Binding-site contacts:
Ligand atom C4' contacts residue PHE187 of chain 1.I at 3.6 Å (hydrophobic).
Ligand atom N6 contacts residue LEU281 of chain 1.I at 3.7 Å.
Ligand atom PB contacts residue THR226 of chain 1.I at 3.7 Å.
Ligand atom C1D contacts residue LEU303 of chain 1.I at 3.7 Å (hydrophobic).
Ligand atom O contacts residue SER301 of chain 1.I at 3.7 Å.
Ligand atom O3B contacts residue LYS230 of chain 1.I at 3.6 Å.
Ligand atom C5' contacts residue PRO300 of chain 1.I at 3.4 Å (hydrophobic).
Ligand atom O6' contacts residue GLU326 of chain 1.I at 3.2 Å (salt-bridge).
Ligand atom O2' contacts residue GLN224 of chain 1.I at 3.7 Å.
Ligand atom O3A contacts residue THR107 of chain 1.I at 2.6 Å (h-bond).
Ligand atom O2B contacts residue THR107 of chain 1.I at 3.5 Å (h-bond).
Ligand atom O4' contacts residue PHE187 of chain 1.I at 2.6 Å.
Ligand atom O3' contacts residue PHE187 of chain 1.I at 3.8 Å.
Ligand atom C3' contacts residue PHE187 of chain 1.I at 3.7 Å (hydrophobic).
Ligand atom C4 contacts residue ARG257 of chain 1.I at 3.5 Å.
Ligand atom O2A contacts residue THR107 of chain 1.I at 2.9 Å (h-bond).
Ligand atom C7' contacts residue TRP343 of chain 1.I at 3.4 Å (hydrophobic).
Ligand atom N1 contacts residue ARG286 of chain 1.I at 3.4 Å (salt-bridge).
Ligand atom O3' contacts residue ALA110 of chain 1.I at 3.3 Å (h-bond).
Ligand atom N1 contacts residue LEU281 of chain 1.I at 3.6 Å (h-bond).
Ligand atom O5' contacts residue PRO300 of chain 1.I at 3.6 Å.
Ligand atom N7 contacts residue ARG257 of chain 1.I at 3.7 Å.
Ligand atom O5' contacts residue LYS230 of chain 1.I at 3.1 Å (salt-bridge).
Ligand atom O1B contacts residue LYS230 of chain 1.I at 3.0 Å (salt-bridge).
Ligand atom PA contacts residue THR107 of chain 1.I at 3.0 Å.
Ligand atom N3 contacts residue ARG257 of chain 1.I at 3.7 Å.
Ligand atom O5D contacts residue GLY302 of chain 1.I at 3.6 Å.
Ligand atom O3D contacts residue SER225 of chain 1.I at 3.7 Å.
Ligand atom O1A contacts residue THR107 of chain 1.I at 2.4 Å (h-bond).
Ligand atom O1B contacts residue THR226 of chain 1.I at 2.3 Å (h-bond).
Ligand atom O2A contacts residue LEU108 of chain 1.I at 2.8 Å (h-bond).
Ligand atom C2' contacts residue PRO300 of chain 1.I at 3.1 Å (hydrophobic).
Ligand atom C1' contacts residue PRO300 of chain 1.I at 3.7 Å (hydrophobic).
Ligand atom O2' contacts residue ASP256 of chain 1.I at 3.0 Å (salt-bridge).
Ligand atom C2' contacts residue SER301 of chain 1.I at 3.6 Å.
Ligand atom PB contacts residue THR107 of chain 1.I at 3.6 Å.
Ligand atom O7' contacts residue TRP343 of chain 1.I at 2.2 Å.
Ligand atom C2' contacts residue GLY302 of chain 1.I at 3.7 Å.
Ligand atom C2 contacts residue ARG286 of chain 1.I at 2.9 Å.
Ligand atom O contacts residue GLY302 of chain 1.I at 3.2 Å (h-bond).

Sequence of chain 1.I:
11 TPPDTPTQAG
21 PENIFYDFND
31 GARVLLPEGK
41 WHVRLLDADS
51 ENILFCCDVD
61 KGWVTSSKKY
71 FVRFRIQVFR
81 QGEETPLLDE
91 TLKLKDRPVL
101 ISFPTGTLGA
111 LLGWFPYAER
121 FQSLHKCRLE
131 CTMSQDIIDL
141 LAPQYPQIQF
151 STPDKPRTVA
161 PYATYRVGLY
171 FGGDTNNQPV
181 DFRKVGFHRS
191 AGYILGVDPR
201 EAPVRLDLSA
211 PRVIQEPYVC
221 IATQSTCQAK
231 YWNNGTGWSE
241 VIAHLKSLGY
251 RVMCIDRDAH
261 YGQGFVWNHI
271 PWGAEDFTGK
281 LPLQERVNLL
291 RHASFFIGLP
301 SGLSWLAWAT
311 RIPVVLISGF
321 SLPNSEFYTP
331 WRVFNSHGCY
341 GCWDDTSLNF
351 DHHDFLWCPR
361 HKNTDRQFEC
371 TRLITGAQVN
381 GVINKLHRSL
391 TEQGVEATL

The small molecule below binds the protein below.
Small molecule (SMILES): Nc1ncnc2c1ncn2[C@@H]1O[C@H](COP(=O)(O)OP(=O)(O)O[C@H]2O[C@@H]([C@H](O)CO)[C@H](O)[C@@H](O)[C@H]2O)[C@@H](O)[C@H]1O